Sequence of chain 1.G:
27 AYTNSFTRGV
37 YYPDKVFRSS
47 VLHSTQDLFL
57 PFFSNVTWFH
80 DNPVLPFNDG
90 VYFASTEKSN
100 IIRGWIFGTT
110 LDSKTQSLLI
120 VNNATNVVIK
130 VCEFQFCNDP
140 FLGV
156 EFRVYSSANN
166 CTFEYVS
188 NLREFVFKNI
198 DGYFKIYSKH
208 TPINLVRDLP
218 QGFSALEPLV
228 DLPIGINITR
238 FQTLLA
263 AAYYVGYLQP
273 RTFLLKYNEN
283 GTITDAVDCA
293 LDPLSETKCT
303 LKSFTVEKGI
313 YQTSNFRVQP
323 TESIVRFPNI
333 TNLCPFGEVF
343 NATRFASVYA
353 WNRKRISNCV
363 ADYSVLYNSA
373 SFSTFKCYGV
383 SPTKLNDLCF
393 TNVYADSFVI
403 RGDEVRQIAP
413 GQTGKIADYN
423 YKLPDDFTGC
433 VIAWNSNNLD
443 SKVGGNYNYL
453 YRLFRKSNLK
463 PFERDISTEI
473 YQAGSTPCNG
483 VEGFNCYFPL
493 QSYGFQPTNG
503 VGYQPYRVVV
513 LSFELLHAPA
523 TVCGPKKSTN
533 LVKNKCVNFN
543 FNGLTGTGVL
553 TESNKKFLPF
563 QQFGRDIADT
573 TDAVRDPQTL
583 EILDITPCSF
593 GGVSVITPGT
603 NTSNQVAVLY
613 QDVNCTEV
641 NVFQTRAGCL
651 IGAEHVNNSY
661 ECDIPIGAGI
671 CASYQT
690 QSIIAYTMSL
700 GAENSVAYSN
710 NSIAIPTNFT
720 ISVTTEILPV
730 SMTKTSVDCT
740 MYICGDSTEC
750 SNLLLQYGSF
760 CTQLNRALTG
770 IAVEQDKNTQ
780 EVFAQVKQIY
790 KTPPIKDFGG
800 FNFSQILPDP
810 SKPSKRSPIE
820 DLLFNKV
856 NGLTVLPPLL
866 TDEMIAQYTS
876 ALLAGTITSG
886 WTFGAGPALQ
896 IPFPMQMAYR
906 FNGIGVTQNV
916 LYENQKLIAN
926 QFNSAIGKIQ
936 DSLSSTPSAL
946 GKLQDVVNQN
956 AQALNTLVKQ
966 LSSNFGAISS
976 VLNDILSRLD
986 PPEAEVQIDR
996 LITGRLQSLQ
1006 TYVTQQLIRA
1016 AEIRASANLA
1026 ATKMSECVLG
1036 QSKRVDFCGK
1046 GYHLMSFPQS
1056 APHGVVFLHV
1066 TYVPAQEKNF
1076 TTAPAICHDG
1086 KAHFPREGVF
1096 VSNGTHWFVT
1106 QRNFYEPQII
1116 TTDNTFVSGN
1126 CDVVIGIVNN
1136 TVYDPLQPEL

Binding-site contacts:
Ligand atom C5 contacts residue PHE1103 of chain 1.G at 4.1 Å (hydrophobic).
Ligand atom C5 contacts residue ASN1098 of chain 1.G at 3.8 Å.
Ligand atom O7 contacts residue ASN1098 of chain 1.G at 3.6 Å (h-bond).
Ligand atom C3 contacts residue ASN1098 of chain 1.G at 3.9 Å.
Ligand atom C2 contacts residue ASN1098 of chain 1.G at 2.5 Å.
Ligand atom C8 contacts residue GLY1099 of chain 1.G at 4.4 Å.
Ligand atom N2 contacts residue THR1100 of chain 1.G at 4.1 Å.
Ligand atom C1 contacts residue PHE1103 of chain 1.G at 4.1 Å (hydrophobic).
Ligand atom O5 contacts residue PHE1103 of chain 1.G at 3.6 Å.
Ligand atom C7 contacts residue ASN1098 of chain 1.G at 3.4 Å.
Ligand atom C1 contacts residue ASN1098 of chain 1.G at 1.5 Å.
Ligand atom C4 contacts residue ASN1098 of chain 1.G at 4.3 Å.
Ligand atom C8 contacts residue ASN1098 of chain 1.G at 3.1 Å.
Ligand atom O5 contacts residue ASN1098 of chain 1.G at 2.4 Å (h-bond).
Ligand atom C1 contacts residue HIS1101 of chain 1.G at 4.4 Å.
Ligand atom C8 contacts residue THR1100 of chain 1.G at 4.3 Å.
Ligand atom C6 contacts residue PHE1103 of chain 1.G at 4.0 Å (hydrophobic).
Ligand atom N2 contacts residue ASN1098 of chain 1.G at 2.9 Å (h-bond).

This protein binds this small molecule.
Small molecule (SMILES): CC(=O)N[C@H]1[C@H](O[C@H]2[C@H](O)[C@@H](NC(C)=O)CO[C@@H]2CO)O[C@H](CO)[C@@H](O)[C@@H]1O